Binding-site contacts:
Ligand atom N3 contacts residue ALA455 of chain 1.C at 3.8 Å.
Ligand atom O1B contacts residue THR293 of chain 1.C at 3.8 Å.
Ligand atom C8 contacts residue THR458 of chain 1.C at 3.7 Å.
Ligand atom N1 contacts residue THR290 of chain 1.C at 3.9 Å.
Ligand atom O3G contacts residue LYS292 of chain 1.C at 3.1 Å.
Ligand atom N3 contacts residue MET294 of chain 1.C at 3.7 Å.
Ligand atom C5' contacts residue ALA455 of chain 1.C at 3.6 Å (hydrophobic).
Ligand atom N6 contacts residue GLY248 of chain 1.C at 2.7 Å (h-bond).
Ligand atom N6 contacts residue ILE422 of chain 1.C at 3.3 Å.
Ligand atom O3G contacts residue GLU346 of chain 1.C at 3.8 Å.
Ligand atom N9 contacts residue MET294 of chain 1.C at 3.4 Å.
Ligand atom N7 contacts residue MET294 of chain 1.C at 3.3 Å.
Ligand atom N7 contacts residue ALA246 of chain 1.C at 3.8 Å.
Ligand atom O1B contacts residue THR290 of chain 1.C at 3.7 Å.
Ligand atom O1A contacts residue THR293 of chain 1.C at 2.9 Å (h-bond).
Ligand atom C6 contacts residue ILE422 of chain 1.C at 3.5 Å (hydrophobic).
Ligand atom C8 contacts residue MET294 of chain 1.C at 3.5 Å (hydrophobic).
Ligand atom C6 contacts residue MET294 of chain 1.C at 3.6 Å (hydrophobic).
Ligand atom C1' contacts residue THR458 of chain 1.C at 3.4 Å.
Ligand atom C2 contacts residue THR290 of chain 1.C at 3.5 Å.
Ligand atom S1G contacts residue THR293 of chain 1.C at 2.8 Å (h-bond).
Ligand atom C4 contacts residue MET294 of chain 1.C at 3.2 Å (hydrophobic).
Ligand atom O1A contacts residue MET294 of chain 1.C at 2.9 Å (h-bond).
Ligand atom O1B contacts residue GLY291 of chain 1.C at 2.9 Å (h-bond).
Ligand atom N1 contacts residue ILE422 of chain 1.C at 3.3 Å.
Ligand atom N3 contacts residue GLY454 of chain 1.C at 3.7 Å.
Ligand atom C2 contacts residue GLY291 of chain 1.C at 3.7 Å.
Ligand atom O3B contacts residue GLY289 of chain 1.C at 3.1 Å (h-bond).
Ligand atom O1A contacts residue LYS292 of chain 1.C at 3.6 Å.
Ligand atom O2B contacts residue THR293 of chain 1.C at 2.7 Å (h-bond).
Ligand atom C6 contacts residue GLY248 of chain 1.C at 3.9 Å.
Ligand atom O4' contacts residue ALA455 of chain 1.C at 3.7 Å.
Ligand atom O1B contacts residue GLY289 of chain 1.C at 3.9 Å.
Ligand atom O1A contacts residue GLY291 of chain 1.C at 3.9 Å.
Ligand atom C5 contacts residue MET294 of chain 1.C at 3.1 Å (hydrophobic).
Ligand atom O1B contacts residue LYS292 of chain 1.C at 2.6 Å (salt-bridge).
Ligand atom C2 contacts residue GLY454 of chain 1.C at 3.4 Å.
Ligand atom O3A contacts residue GLY289 of chain 1.C at 3.9 Å.
Ligand atom N9 contacts residue THR458 of chain 1.C at 3.5 Å (h-bond).
Ligand atom PB contacts residue LYS292 of chain 1.C at 3.8 Å.

Sequence of chain 1.C:
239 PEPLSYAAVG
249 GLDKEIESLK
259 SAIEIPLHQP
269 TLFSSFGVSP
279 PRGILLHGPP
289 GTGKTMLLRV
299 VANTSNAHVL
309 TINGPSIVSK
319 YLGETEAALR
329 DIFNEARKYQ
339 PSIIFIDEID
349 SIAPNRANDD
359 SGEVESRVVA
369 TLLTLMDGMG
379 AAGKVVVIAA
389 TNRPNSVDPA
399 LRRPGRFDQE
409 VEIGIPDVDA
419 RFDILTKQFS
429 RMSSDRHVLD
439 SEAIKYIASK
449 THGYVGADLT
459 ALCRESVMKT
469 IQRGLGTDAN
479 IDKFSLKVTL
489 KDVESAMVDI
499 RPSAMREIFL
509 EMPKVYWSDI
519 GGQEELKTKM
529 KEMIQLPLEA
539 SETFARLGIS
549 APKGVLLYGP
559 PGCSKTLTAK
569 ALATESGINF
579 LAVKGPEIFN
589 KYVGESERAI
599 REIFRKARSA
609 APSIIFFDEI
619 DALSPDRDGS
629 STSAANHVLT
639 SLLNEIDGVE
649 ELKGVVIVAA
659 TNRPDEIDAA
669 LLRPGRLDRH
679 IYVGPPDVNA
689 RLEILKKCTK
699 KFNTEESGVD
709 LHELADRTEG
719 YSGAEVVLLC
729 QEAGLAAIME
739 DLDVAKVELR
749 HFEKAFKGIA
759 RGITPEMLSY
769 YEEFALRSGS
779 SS

The protein below binds the small molecule below.
Small molecule (SMILES): Nc1ncnc2c1ncn2[C@@H]1O[C@H](COP(=O)(O)OP(=O)(O)OP(O)(O)=S)[C@@H](O)[C@H]1O